The protein below binds the small molecule below.
Small molecule (SMILES): CC(=O)N[C@H]1[C@H](O[C@H]2[C@H](O)[C@@H](NC(C)=O)CO[C@@H]2CO[C@@H]2O[C@@H](C)[C@@H](O)[C@@H](O)[C@@H]2O)O[C@H](CO)[C@@H](O[C@@H]2O[C@H](CO[C@H]3O[C@H](CO)[C@@H](O)[C@H](O)[C@@H]3O[C@@H]3O[C@H](CO)[C@@H](O)[C@H](O)[C@H]3NC(C)=O)[C@@H](O)[C@H](O[C@H]3O[C@H](CO)[C@@H](O)[C@H](O)[C@@H]3O)[C@@H]2O)[C@@H]1O

Binding-site contacts:
Ligand atom C6 contacts residue HIS292 of chain 1.B at 4.1 Å.
Ligand atom C5 contacts residue GLY287 of chain 1.B at 4.4 Å.
Ligand atom O5 contacts residue ASN289 of chain 1.B at 2.4 Å (h-bond).
Ligand atom C6 contacts residue GLN286 of chain 1.B at 4.4 Å.
Ligand atom C6 contacts residue HIS292 of chain 1.B at 3.8 Å.
Ligand atom C4 contacts residue GLN286 of chain 1.B at 3.9 Å.
Ligand atom C5 contacts residue HIS292 of chain 1.B at 4.3 Å.
Ligand atom C5 contacts residue ASN289 of chain 1.B at 3.7 Å.
Ligand atom O4 contacts residue GLN286 of chain 1.B at 4.0 Å.
Ligand atom C3 contacts residue GLY287 of chain 1.B at 4.5 Å.
Ligand atom O5 contacts residue HIS292 of chain 1.B at 3.6 Å.
Ligand atom C8 contacts residue ASN289 of chain 1.B at 4.0 Å.
Ligand atom C6 contacts residue TRP288 of chain 1.B at 4.2 Å (hydrophobic).
Ligand atom C4 contacts residue GLY287 of chain 1.B at 4.1 Å.
Ligand atom C8 contacts residue GLU320 of chain 1.B at 4.2 Å.
Ligand atom N2 contacts residue ASN289 of chain 1.B at 2.7 Å (h-bond).
Ligand atom C3 contacts residue ASN289 of chain 1.B at 3.7 Å.
Ligand atom C2 contacts residue ASN289 of chain 1.B at 2.4 Å.
Ligand atom C1 contacts residue HIS292 of chain 1.B at 4.1 Å.
Ligand atom C4 contacts residue ASN289 of chain 1.B at 4.2 Å.
Ligand atom O7 contacts residue ASN289 of chain 1.B at 2.7 Å (h-bond).
Ligand atom C1 contacts residue ASN289 of chain 1.B at 1.4 Å.
Ligand atom C7 contacts residue ASN289 of chain 1.B at 2.9 Å.

Sequence of chain 1.B:
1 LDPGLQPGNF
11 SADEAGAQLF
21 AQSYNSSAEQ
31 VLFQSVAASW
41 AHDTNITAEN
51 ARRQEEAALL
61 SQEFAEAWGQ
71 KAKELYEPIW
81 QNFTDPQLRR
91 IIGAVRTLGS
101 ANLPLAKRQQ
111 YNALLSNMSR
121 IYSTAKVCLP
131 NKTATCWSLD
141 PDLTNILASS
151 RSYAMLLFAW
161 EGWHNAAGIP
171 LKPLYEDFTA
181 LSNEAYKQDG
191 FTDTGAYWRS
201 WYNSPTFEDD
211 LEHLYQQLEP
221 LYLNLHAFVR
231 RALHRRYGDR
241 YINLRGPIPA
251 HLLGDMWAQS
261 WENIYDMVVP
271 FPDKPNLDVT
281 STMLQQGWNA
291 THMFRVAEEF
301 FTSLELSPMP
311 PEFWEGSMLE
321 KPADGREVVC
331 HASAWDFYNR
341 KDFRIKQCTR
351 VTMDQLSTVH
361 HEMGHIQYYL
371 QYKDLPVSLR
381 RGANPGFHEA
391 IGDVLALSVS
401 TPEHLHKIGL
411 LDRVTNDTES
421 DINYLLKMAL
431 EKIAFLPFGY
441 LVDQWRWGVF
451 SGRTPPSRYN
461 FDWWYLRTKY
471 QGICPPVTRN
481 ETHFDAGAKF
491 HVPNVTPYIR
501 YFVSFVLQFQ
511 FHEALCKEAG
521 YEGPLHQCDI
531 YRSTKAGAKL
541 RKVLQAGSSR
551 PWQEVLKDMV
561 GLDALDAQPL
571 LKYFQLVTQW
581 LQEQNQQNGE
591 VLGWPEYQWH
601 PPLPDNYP